The protein below binds the small molecule below.
Small molecule (SMILES): O=[N+]([O-])c1ccc(O)cc1

Binding-site contacts:
Ligand atom OH contacts residue BDP1 of chain 1.E at 1.4 Å.
Ligand atom C2 contacts residue BDP1 of chain 1.E at 4.2 Å.
Ligand atom C4 contacts residue BDP1 of chain 1.E at 2.4 Å.
Ligand atom C3 contacts residue BDP1 of chain 1.E at 2.8 Å.
Ligand atom C5 contacts residue BDP1 of chain 1.E at 3.7 Å.